Sequence of chain 1.A:
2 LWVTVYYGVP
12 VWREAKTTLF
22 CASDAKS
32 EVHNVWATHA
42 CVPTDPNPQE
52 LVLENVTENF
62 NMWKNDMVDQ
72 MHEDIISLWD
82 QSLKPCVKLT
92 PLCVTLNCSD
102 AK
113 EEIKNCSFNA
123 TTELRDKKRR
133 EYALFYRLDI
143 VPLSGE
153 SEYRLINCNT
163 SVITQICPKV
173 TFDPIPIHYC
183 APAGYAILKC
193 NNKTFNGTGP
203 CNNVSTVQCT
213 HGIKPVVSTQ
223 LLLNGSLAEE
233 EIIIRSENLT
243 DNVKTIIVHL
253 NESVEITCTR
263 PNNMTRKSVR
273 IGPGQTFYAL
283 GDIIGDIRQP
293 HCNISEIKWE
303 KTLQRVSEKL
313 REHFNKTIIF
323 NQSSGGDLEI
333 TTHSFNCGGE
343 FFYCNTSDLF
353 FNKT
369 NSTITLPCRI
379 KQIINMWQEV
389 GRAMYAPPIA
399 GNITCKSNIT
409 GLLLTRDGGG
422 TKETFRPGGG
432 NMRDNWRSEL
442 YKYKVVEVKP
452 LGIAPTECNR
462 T

This small molecule binds to this protein.
Small molecule (SMILES): CC(=O)N[C@@H]1[C@@H](O)[C@H](O)[C@@H](CO)O[C@H]1O

Binding-site contacts:
Ligand atom C3 contacts residue ARG307 of chain 1.A at 4.4 Å.
Ligand atom C2 contacts residue ASN253 of chain 1.A at 2.5 Å.
Ligand atom C6 contacts residue GLU233 of chain 1.A at 4.0 Å.
Ligand atom O7 contacts residue ASN253 of chain 1.A at 4.3 Å.
Ligand atom C5 contacts residue ASN253 of chain 1.A at 3.7 Å.
Ligand atom C1 contacts residue ASN253 of chain 1.A at 1.4 Å.
Ligand atom C5 contacts residue ARG307 of chain 1.A at 4.3 Å.
Ligand atom O6 contacts residue GLU233 of chain 1.A at 4.4 Å.
Ligand atom O5 contacts residue GLU232 of chain 1.A at 4.3 Å.
Ligand atom C6 contacts residue GLU310 of chain 1.A at 4.5 Å.
Ligand atom C7 contacts residue ASN253 of chain 1.A at 3.8 Å.
Ligand atom O5 contacts residue ILE234 of chain 1.A at 4.3 Å.
Ligand atom O5 contacts residue ASN253 of chain 1.A at 2.4 Å (h-bond).
Ligand atom O4 contacts residue ARG307 of chain 1.A at 4.3 Å.
Ligand atom C4 contacts residue ASN253 of chain 1.A at 4.2 Å.
Ligand atom N2 contacts residue ASN253 of chain 1.A at 2.9 Å (h-bond).
Ligand atom C3 contacts residue ASN253 of chain 1.A at 3.8 Å.
Ligand atom O6 contacts residue GLU310 of chain 1.A at 4.3 Å.
Ligand atom O5 contacts residue GLU233 of chain 1.A at 3.9 Å.